The small molecule below binds the protein below.
Small molecule (SMILES): CC1=C(CCC(=O)O)C2=Cc3c(CCC(=O)O)c(C)c4n3[Fe@]35n6c(c(C)c(CCC(=O)O)c6=CC1=[N+]23)=CC1=[N+]5C(=C4)C(C)=C1CCC(=O)O

Sequence of chain 1.I:
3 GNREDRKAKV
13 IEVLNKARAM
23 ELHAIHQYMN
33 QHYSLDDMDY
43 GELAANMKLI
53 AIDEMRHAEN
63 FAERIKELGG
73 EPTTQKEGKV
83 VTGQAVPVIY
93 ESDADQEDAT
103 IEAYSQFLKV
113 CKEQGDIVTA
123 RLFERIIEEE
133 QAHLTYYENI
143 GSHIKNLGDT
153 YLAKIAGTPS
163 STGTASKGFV

Binding-site contacts:
Ligand atom C1D contacts residue MET57 of chain 1.J at 3.3 Å (hydrophobic).
Ligand atom CGD contacts residue MET31 of chain 1.I at 3.4 Å (hydrophobic).
Ligand atom CBC contacts residue SER168 of chain 1.J at 3.3 Å.
Ligand atom O2D contacts residue MET31 of chain 1.I at 3.4 Å.
Ligand atom CMD contacts residue MET57 of chain 1.J at 3.1 Å (hydrophobic).
Ligand atom O1A contacts residue ARG20 of chain 1.I at 2.6 Å (salt-bridge).
Ligand atom O2B contacts residue SER168 of chain 1.J at 2.5 Å (h-bond).
Ligand atom NC contacts residue MET57 of chain 1.I at 2.9 Å (h-bond).
Ligand atom CMD contacts residue GLU61 of chain 1.J at 3.4 Å.
Ligand atom C1B contacts residue MET57 of chain 1.I at 3.3 Å (hydrophobic).
Ligand atom O1D contacts residue HIS28 of chain 1.I at 3.3 Å.
Ligand atom O1C contacts residue SER168 of chain 1.J at 2.9 Å.
Ligand atom CBC contacts residue SER168 of chain 1.I at 2.8 Å.
Ligand atom CAC contacts residue SER168 of chain 1.I at 2.7 Å.
Ligand atom NA contacts residue MET57 of chain 1.J at 3.3 Å (h-bond).
Ligand atom CGB contacts residue SER168 of chain 1.J at 2.9 Å.
Ligand atom O2C contacts residue SER168 of chain 1.J at 1.0 Å.
Ligand atom NA contacts residue MET57 of chain 1.I at 3.2 Å (h-bond).
Ligand atom CGC contacts residue SER168 of chain 1.I at 3.2 Å.
Ligand atom O1B contacts residue LYS169 of chain 1.I at 3.0 Å (salt-bridge).
Ligand atom CGA contacts residue TYR35 of chain 1.J at 3.1 Å (hydrophobic).
Ligand atom O1A contacts residue TYR35 of chain 1.J at 2.4 Å (h-bond).
Ligand atom CGC contacts residue SER168 of chain 1.J at 2.2 Å.
Ligand atom CGA contacts residue ARG20 of chain 1.I at 3.3 Å.
Ligand atom O1C contacts residue SER168 of chain 1.I at 2.7 Å (h-bond).
Ligand atom ND contacts residue MET57 of chain 1.J at 3.1 Å (h-bond).
Ligand atom NB contacts residue MET57 of chain 1.I at 2.8 Å (h-bond).
Ligand atom FE contacts residue MET57 of chain 1.I at 2.4 Å.
Ligand atom ND contacts residue MET57 of chain 1.I at 3.0 Å.
Ligand atom NC contacts residue MET57 of chain 1.J at 3.0 Å (h-bond).
Ligand atom O2D contacts residue ARG20 of chain 1.J at 3.3 Å (salt-bridge).
Ligand atom O1B contacts residue SO41 of chain 1.JC at 3.2 Å (h-bond).
Ligand atom O1B contacts residue LYS50 of chain 1.J at 2.7 Å (salt-bridge).
Ligand atom O2A contacts residue ARG20 of chain 1.I at 2.6 Å (salt-bridge).
Ligand atom C4A contacts residue MET57 of chain 1.I at 3.4 Å (hydrophobic).
Ligand atom O2D contacts residue TYR35 of chain 1.I at 2.7 Å (h-bond).
Ligand atom NB contacts residue MET57 of chain 1.J at 3.2 Å (h-bond).
Ligand atom CBB contacts residue SER168 of chain 1.J at 2.8 Å.
Ligand atom CMB contacts residue GLU61 of chain 1.I at 3.3 Å.
Ligand atom FE contacts residue MET57 of chain 1.J at 2.4 Å.

Sequence of chain 1.J:
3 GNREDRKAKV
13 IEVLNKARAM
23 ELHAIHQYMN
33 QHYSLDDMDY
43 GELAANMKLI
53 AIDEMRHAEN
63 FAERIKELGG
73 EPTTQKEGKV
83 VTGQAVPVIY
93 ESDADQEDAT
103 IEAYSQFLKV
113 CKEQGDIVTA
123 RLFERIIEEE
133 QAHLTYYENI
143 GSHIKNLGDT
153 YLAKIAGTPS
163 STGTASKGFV